Sequence of chain 1.C:
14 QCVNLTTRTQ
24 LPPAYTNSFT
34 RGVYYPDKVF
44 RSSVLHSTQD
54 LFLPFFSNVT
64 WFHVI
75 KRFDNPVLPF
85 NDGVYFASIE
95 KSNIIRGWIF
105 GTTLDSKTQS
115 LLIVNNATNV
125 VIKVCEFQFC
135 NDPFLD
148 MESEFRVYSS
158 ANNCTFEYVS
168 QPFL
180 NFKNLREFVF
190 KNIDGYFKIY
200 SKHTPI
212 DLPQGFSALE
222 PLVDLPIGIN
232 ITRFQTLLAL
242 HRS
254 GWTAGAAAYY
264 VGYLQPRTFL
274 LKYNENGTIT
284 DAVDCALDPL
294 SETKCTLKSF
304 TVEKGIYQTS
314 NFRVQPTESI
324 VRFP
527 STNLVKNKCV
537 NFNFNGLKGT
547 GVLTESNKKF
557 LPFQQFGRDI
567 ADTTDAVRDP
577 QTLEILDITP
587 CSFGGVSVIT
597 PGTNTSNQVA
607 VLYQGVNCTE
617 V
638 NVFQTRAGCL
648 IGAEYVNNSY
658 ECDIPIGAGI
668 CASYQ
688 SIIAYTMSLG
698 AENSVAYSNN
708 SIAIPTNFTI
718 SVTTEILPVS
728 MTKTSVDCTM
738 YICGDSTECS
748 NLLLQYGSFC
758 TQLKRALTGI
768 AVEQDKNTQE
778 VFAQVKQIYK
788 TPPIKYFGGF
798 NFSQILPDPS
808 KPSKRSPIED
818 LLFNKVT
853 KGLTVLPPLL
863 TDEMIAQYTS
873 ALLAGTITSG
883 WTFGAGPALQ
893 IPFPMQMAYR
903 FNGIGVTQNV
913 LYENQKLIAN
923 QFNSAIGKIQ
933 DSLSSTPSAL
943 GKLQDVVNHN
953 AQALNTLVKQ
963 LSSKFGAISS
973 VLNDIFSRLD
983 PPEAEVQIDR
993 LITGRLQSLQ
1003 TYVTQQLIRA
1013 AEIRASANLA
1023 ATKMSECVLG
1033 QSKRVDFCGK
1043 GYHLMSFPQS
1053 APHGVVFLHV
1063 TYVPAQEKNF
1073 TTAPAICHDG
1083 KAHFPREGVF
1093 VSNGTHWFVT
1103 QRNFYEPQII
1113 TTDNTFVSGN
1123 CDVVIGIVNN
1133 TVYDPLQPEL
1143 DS

Binding-site contacts:
Ligand atom O7 contacts residue ASN279 of chain 1.C at 3.7 Å.
Ligand atom C3 contacts residue ASN279 of chain 1.C at 3.8 Å.
Ligand atom C1 contacts residue GLU278 of chain 1.C at 3.9 Å.
Ligand atom C1 contacts residue ASN279 of chain 1.C at 1.4 Å.
Ligand atom C3 contacts residue GLU278 of chain 1.C at 4.3 Å.
Ligand atom C8 contacts residue GLU278 of chain 1.C at 3.4 Å.
Ligand atom O7 contacts residue ASN277 of chain 1.C at 4.0 Å.
Ligand atom C7 contacts residue ASN277 of chain 1.C at 3.8 Å.
Ligand atom C8 contacts residue ASN277 of chain 1.C at 3.5 Å.
Ligand atom C4 contacts residue ASN279 of chain 1.C at 4.2 Å.
Ligand atom C7 contacts residue GLU278 of chain 1.C at 3.5 Å.
Ligand atom C7 contacts residue ASN279 of chain 1.C at 3.5 Å.
Ligand atom C2 contacts residue ASN279 of chain 1.C at 2.5 Å.
Ligand atom O5 contacts residue ASN279 of chain 1.C at 2.4 Å (h-bond).
Ligand atom C5 contacts residue ASN279 of chain 1.C at 3.7 Å.
Ligand atom N2 contacts residue ASN279 of chain 1.C at 2.9 Å (h-bond).
Ligand atom N2 contacts residue ASN277 of chain 1.C at 4.4 Å.
Ligand atom O6 contacts residue ASN279 of chain 1.C at 4.0 Å.
Ligand atom C2 contacts residue GLU278 of chain 1.C at 3.8 Å.
Ligand atom N2 contacts residue GLU278 of chain 1.C at 2.8 Å (salt-bridge).

A small-molecule ligand and the protein it binds are described below.
Small molecule (SMILES): CC(=O)N[C@@H]1[C@@H](O)[C@H](O)[C@@H](CO)O[C@H]1O